Sequence of chain 1.C:
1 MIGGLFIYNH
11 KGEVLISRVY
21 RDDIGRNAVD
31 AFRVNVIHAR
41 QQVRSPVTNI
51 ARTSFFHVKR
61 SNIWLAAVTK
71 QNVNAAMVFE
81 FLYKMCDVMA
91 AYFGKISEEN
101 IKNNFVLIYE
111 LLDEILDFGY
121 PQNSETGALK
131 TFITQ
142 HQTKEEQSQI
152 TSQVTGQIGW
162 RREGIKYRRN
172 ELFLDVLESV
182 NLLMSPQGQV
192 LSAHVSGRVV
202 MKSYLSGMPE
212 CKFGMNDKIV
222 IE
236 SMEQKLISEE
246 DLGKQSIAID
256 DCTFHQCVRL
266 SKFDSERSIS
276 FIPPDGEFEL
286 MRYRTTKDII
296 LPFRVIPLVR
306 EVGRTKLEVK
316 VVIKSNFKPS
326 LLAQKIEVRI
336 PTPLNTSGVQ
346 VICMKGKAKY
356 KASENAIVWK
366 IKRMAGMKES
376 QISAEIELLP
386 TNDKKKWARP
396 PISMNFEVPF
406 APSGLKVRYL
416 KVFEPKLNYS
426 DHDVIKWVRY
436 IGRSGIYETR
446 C

Binding-site contacts:
Ligand atom CD2 contacts residue VAL433 of chain 1.C at 3.3 Å (hydrophobic).
Ligand atom CB contacts residue TRP432 of chain 1.C at 3.8 Å (hydrophobic).
Ligand atom CB contacts residue GLU238 of chain 1.C at 3.1 Å.
Ligand atom CG contacts residue ILE436 of chain 1.C at 3.3 Å (hydrophobic).
Ligand atom NH2 contacts residue ARG434 of chain 1.C at 3.0 Å (salt-bridge).
Ligand atom O contacts residue GLU238 of chain 1.C at 3.1 Å (salt-bridge).
Ligand atom ND2 contacts residue LYS431 of chain 1.C at 3.5 Å (salt-bridge).
Ligand atom NH2 contacts residue PHE174 of chain 1.C at 3.3 Å.
Ligand atom CB contacts residue PRO404 of chain 1.C at 3.5 Å (hydrophobic).
Ligand atom OD1 contacts residue TYR435 of chain 1.C at 3.6 Å (h-bond).
Ligand atom CD contacts residue VAL433 of chain 1.C at 3.8 Å (hydrophobic).
Ligand atom O contacts residue LYS431 of chain 1.C at 2.6 Å (salt-bridge).
Ligand atom NH2 contacts residue TRP432 of chain 1.C at 3.1 Å (h-bond).
Ligand atom CZ contacts residue TRP432 of chain 1.C at 3.3 Å (hydrophobic).
Ligand atom CD contacts residue TRP432 of chain 1.C at 3.7 Å (hydrophobic).
Ligand atom N contacts residue TRP432 of chain 1.C at 3.0 Å.
Ligand atom C contacts residue LYS431 of chain 1.C at 3.2 Å.
Ligand atom OD1 contacts residue ARG434 of chain 1.C at 3.8 Å.
Ligand atom OD1 contacts residue GLU238 of chain 1.C at 3.2 Å.
Ligand atom C contacts residue LYS431 of chain 1.C at 3.8 Å.
Ligand atom OD1 contacts residue PRO404 of chain 1.C at 3.4 Å.
Ligand atom OD1 contacts residue ILE436 of chain 1.C at 3.2 Å.
Ligand atom ND2 contacts residue ILE430 of chain 1.C at 3.1 Å.
Ligand atom O contacts residue GLN239 of chain 1.C at 3.7 Å.
Ligand atom NE contacts residue TRP432 of chain 1.C at 2.7 Å (h-bond).
Ligand atom N contacts residue LYS431 of chain 1.C at 3.4 Å (salt-bridge).
Ligand atom CG contacts residue GLU238 of chain 1.C at 3.6 Å.
Ligand atom OE1 contacts residue LEU241 of chain 1.C at 3.4 Å.
Ligand atom CA contacts residue LYS431 of chain 1.C at 3.1 Å.
Ligand atom OD2 contacts residue ARG434 of chain 1.C at 3.0 Å.
Ligand atom CA contacts residue TRP432 of chain 1.C at 3.8 Å (hydrophobic).
Ligand atom CA contacts residue GLU238 of chain 1.C at 3.6 Å.
Ligand atom C contacts residue GLU238 of chain 1.C at 3.3 Å.
Ligand atom OXT contacts residue LYS431 of chain 1.C at 3.2 Å.
Ligand atom CB contacts residue VAL433 of chain 1.C at 3.6 Å (hydrophobic).
Ligand atom C contacts residue TRP432 of chain 1.C at 3.8 Å (hydrophobic).
Ligand atom O contacts residue TRP432 of chain 1.C at 3.1 Å (h-bond).
Ligand atom NE2 contacts residue VAL433 of chain 1.C at 2.6 Å (h-bond).
Ligand atom O contacts residue LEU241 of chain 1.C at 3.8 Å.
Ligand atom OD2 contacts residue ILE436 of chain 1.C at 3.5 Å.

The protein below binds the small molecule below.
Small molecule (SMILES): CC(C)C[C@H](NC(=O)[C@H](CCCN=C(N)N)NC(=O)[C@H](CCC(N)=O)NC(=O)[C@H](Cc1ccc(O)cc1)NC(=O)[C@@H](N)CC(=O)O)C(=O)N[C@@H](CC(N)=O)C(=O)O